Sequence of chain 2.A:
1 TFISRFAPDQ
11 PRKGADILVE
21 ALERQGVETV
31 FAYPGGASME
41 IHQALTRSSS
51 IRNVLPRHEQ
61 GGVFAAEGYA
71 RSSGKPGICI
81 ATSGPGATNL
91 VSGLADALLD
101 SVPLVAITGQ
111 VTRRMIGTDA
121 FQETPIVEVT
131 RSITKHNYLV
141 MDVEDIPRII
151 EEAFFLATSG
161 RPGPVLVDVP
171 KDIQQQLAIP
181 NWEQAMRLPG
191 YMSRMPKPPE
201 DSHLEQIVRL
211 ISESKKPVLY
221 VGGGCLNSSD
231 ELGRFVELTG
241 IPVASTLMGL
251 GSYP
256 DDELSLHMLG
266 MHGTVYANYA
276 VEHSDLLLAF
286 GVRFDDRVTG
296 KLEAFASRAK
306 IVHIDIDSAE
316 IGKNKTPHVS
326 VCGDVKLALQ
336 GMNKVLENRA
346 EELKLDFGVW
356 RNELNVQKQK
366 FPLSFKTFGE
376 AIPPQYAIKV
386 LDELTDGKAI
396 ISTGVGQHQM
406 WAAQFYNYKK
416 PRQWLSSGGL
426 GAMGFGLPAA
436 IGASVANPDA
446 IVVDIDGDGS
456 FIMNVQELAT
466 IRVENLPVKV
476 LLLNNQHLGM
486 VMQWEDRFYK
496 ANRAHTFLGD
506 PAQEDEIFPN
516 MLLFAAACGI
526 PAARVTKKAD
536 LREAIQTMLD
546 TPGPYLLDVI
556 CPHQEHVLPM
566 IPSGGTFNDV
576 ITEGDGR

Binding-site contacts:
Ligand atom OBB contacts residue THR112 of chain 2.A at 3.2 Å.
Ligand atom OBA contacts residue SER568 of chain 1.A at 2.7 Å (h-bond).
Ligand atom C3 contacts residue ARG292 of chain 1.A at 3.4 Å.
Ligand atom N14 contacts residue LYS171 of chain 2.A at 3.1 Å (salt-bridge).
Ligand atom CL4' contacts residue TRP489 of chain 1.A at 3.5 Å.
Ligand atom O7 contacts residue LYS171 of chain 2.A at 3.5 Å.
Ligand atom C10 contacts residue PHE121 of chain 2.A at 3.6 Å (hydrophobic).
Ligand atom C5 contacts residue ASP291 of chain 1.A at 3.1 Å.
Ligand atom C5' contacts residue TRP489 of chain 1.A at 3.4 Å (hydrophobic).
Ligand atom C4 contacts residue MET115 of chain 2.A at 3.6 Å (hydrophobic).
Ligand atom O7' contacts residue MET266 of chain 1.A at 3.6 Å (h-bond).
Ligand atom C9 contacts residue ALA37 of chain 2.A at 3.7 Å (hydrophobic).
Ligand atom C9 contacts residue GLY36 of chain 2.A at 3.8 Å.
Ligand atom C6 contacts residue VAL111 of chain 2.A at 3.6 Å (hydrophobic).
Ligand atom C6 contacts residue PHE121 of chain 2.A at 3.6 Å (hydrophobic).
Ligand atom N3' contacts residue TRP489 of chain 1.A at 3.5 Å.
Ligand atom C13 contacts residue LYS171 of chain 2.A at 3.5 Å.
Ligand atom N1' contacts residue TRP489 of chain 1.A at 3.3 Å.
Ligand atom N3' contacts residue GLY36 of chain 2.A at 3.5 Å.
Ligand atom O13 contacts residue SER568 of chain 1.A at 3.6 Å.
Ligand atom O7' contacts residue PHE121 of chain 2.A at 3.6 Å.
Ligand atom CL4' contacts residue F501 of chain 1.F at 3.5 Å.
Ligand atom N14 contacts residue TRP489 of chain 1.A at 3.5 Å.
Ligand atom C8' contacts residue MET266 of chain 1.A at 3.8 Å (hydrophobic).
Ligand atom C4 contacts residue ARG292 of chain 1.A at 3.5 Å.
Ligand atom C4' contacts residue TRP489 of chain 1.A at 3.4 Å (hydrophobic).
Ligand atom C8' contacts residue FAD1 of chain 1.C at 3.7 Å.
Ligand atom C10 contacts residue GLN122 of chain 2.A at 3.3 Å.
Ligand atom N12 contacts residue LYS171 of chain 2.A at 3.0 Å (salt-bridge).
Ligand atom OBB contacts residue LYS171 of chain 2.A at 3.5 Å.
Ligand atom O8 contacts residue PHE121 of chain 2.A at 3.7 Å.
Ligand atom O13 contacts residue ARG292 of chain 1.A at 3.1 Å (salt-bridge).
Ligand atom C6' contacts residue TRP489 of chain 1.A at 3.5 Å (hydrophobic).
Ligand atom N1' contacts residue ARG292 of chain 1.A at 3.0 Å (salt-bridge).
Ligand atom C5' contacts residue F501 of chain 1.F at 3.5 Å.
Ligand atom C4 contacts residue ASP291 of chain 1.A at 3.1 Å.
Ligand atom O7' contacts residue ARG292 of chain 1.A at 2.7 Å (salt-bridge).
Ligand atom C6' contacts residue ARG292 of chain 1.A at 3.2 Å.
Ligand atom C2 contacts residue ARG292 of chain 1.A at 3.7 Å.
Ligand atom C2' contacts residue TRP489 of chain 1.A at 3.3 Å (hydrophobic).

This protein binds this small molecule.
Small molecule (SMILES): CCOC(=O)c1ccccc1S(=O)(=O)NC(=O)Nc1nc(Cl)cc(OC)n1

Sequence of chain 1.A:
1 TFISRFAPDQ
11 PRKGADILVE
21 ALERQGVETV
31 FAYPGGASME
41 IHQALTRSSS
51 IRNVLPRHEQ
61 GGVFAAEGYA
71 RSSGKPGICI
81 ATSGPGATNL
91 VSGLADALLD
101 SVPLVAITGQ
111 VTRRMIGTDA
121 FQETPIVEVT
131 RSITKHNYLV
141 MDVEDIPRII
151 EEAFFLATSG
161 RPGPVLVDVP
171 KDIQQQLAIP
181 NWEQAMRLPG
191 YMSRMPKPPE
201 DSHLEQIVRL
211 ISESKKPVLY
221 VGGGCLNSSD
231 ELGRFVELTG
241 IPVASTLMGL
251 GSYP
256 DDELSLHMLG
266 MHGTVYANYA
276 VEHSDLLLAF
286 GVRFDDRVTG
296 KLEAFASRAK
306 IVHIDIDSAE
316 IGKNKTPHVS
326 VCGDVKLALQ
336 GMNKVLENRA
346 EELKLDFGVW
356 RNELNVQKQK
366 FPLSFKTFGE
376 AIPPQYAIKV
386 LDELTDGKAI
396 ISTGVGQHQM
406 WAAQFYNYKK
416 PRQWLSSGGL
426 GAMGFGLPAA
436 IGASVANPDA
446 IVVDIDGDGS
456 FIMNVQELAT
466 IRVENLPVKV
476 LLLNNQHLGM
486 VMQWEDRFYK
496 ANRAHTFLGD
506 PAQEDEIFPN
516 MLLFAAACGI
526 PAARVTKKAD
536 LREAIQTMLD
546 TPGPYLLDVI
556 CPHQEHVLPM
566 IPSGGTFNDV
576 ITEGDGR